Binding-site contacts:
Ligand atom CG contacts residue ALA341 of chain 1.A at 3.8 Å (hydrophobic).
Ligand atom NH1 contacts residue ALA420 of chain 1.A at 3.4 Å.
Ligand atom CG contacts residue HIS391 of chain 1.A at 3.8 Å.
Ligand atom CZ2 contacts residue ALA341 of chain 1.A at 3.6 Å (hydrophobic).
Ligand atom CE2 contacts residue GLU366 of chain 1.A at 3.5 Å.
Ligand atom CZ3 contacts residue ASN340 of chain 1.A at 3.6 Å.
Ligand atom CH2 contacts residue ALA341 of chain 1.A at 3.4 Å (hydrophobic).
Ligand atom CZ2 contacts residue ASN340 of chain 1.A at 3.8 Å.
Ligand atom CB contacts residue PRO364 of chain 1.A at 3.5 Å (hydrophobic).
Ligand atom O contacts residue LEU444 of chain 1.A at 2.7 Å (h-bond).
Ligand atom O contacts residue ALA443 of chain 1.A at 3.6 Å.
Ligand atom CB contacts residue HIS391 of chain 1.A at 3.5 Å.
Ligand atom CD1 contacts residue ASP367 of chain 1.A at 3.8 Å.
Ligand atom NE1 contacts residue GLU366 of chain 1.A at 3.0 Å (salt-bridge).
Ligand atom CD2 contacts residue ALA341 of chain 1.A at 3.6 Å (hydrophobic).
Ligand atom CD2 contacts residue ALA239 of chain 1.A at 3.6 Å (hydrophobic).
Ligand atom CE3 contacts residue ALA341 of chain 1.A at 3.5 Å (hydrophobic).
Ligand atom CB contacts residue LEU444 of chain 1.A at 3.8 Å (hydrophobic).
Ligand atom CZ3 contacts residue ALA341 of chain 1.A at 3.5 Å (hydrophobic).
Ligand atom CZ2 contacts residue PRO364 of chain 1.A at 3.8 Å (hydrophobic).
Ligand atom CH2 contacts residue THR339 of chain 1.A at 3.6 Å.
Ligand atom CD2 contacts residue GLY240 of chain 1.A at 3.5 Å.
Ligand atom O contacts residue TYR10 of chain 1.B at 3.7 Å.
Ligand atom NH2 contacts residue VAL423 of chain 1.A at 3.8 Å.
Ligand atom CB contacts residue ILE368 of chain 1.A at 3.6 Å (hydrophobic).
Ligand atom CZ contacts residue ASP343 of chain 1.A at 3.7 Å.
Ligand atom CD contacts residue VAL441 of chain 1.A at 3.7 Å (hydrophobic).
Ligand atom C contacts residue LEU444 of chain 1.A at 3.8 Å (hydrophobic).
Ligand atom CH2 contacts residue ASN340 of chain 1.A at 3.2 Å.
Ligand atom CZ2 contacts residue GLU366 of chain 1.A at 3.2 Å.
Ligand atom ND2 contacts residue ILE368 of chain 1.A at 3.9 Å.
Ligand atom CD contacts residue ASP343 of chain 1.A at 3.4 Å.
Ligand atom NE contacts residue ASP343 of chain 1.A at 2.8 Å (salt-bridge).
Ligand atom ND2 contacts residue HIS391 of chain 1.A at 3.1 Å (h-bond).
Ligand atom NH2 contacts residue ASP343 of chain 1.A at 3.0 Å (salt-bridge).
Ligand atom CG2 contacts residue ALA442 of chain 1.A at 3.6 Å (hydrophobic).
Ligand atom CG contacts residue ILE368 of chain 1.A at 3.8 Å (hydrophobic).
Ligand atom CH2 contacts residue PRO364 of chain 1.A at 3.4 Å (hydrophobic).
Ligand atom CD1 contacts residue VAL241 of chain 1.A at 3.5 Å (hydrophobic).
Ligand atom NE1 contacts residue ASP367 of chain 1.A at 3.3 Å (salt-bridge).

Sequence of chain 1.B:
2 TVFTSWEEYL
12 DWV

Sequence of chain 1.A:
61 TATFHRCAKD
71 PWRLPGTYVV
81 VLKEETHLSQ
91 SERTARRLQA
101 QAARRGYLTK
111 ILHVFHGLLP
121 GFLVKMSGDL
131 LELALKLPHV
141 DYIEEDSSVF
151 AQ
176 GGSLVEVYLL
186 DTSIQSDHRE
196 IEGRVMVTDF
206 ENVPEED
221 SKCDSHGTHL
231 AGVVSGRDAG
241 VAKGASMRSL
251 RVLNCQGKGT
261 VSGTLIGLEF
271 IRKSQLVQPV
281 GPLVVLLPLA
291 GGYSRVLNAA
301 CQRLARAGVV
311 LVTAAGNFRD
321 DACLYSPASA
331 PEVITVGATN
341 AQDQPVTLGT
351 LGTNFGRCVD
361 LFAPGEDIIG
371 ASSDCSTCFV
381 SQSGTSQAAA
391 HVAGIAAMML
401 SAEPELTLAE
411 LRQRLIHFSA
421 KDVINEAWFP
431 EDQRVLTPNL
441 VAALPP

This small molecule binds to this protein.
Small molecule (SMILES): CC[C@H](C)[C@H](NC(=O)[C@H](CCCCN=C(N)N)NC(=O)[C@@H](NC(=O)[C@H](CC(C)C)NC(=O)[C@H](CC(N)=O)NC(=O)[C@H](CC1=c2ccccc2=NC1)NC(C)=O)C(C)C)C(=O)NCC(=O)N[C@@H](CC(C)C)C(=O)N[C@H](C=O)CC(C)C